Sequence of chain 1.C:
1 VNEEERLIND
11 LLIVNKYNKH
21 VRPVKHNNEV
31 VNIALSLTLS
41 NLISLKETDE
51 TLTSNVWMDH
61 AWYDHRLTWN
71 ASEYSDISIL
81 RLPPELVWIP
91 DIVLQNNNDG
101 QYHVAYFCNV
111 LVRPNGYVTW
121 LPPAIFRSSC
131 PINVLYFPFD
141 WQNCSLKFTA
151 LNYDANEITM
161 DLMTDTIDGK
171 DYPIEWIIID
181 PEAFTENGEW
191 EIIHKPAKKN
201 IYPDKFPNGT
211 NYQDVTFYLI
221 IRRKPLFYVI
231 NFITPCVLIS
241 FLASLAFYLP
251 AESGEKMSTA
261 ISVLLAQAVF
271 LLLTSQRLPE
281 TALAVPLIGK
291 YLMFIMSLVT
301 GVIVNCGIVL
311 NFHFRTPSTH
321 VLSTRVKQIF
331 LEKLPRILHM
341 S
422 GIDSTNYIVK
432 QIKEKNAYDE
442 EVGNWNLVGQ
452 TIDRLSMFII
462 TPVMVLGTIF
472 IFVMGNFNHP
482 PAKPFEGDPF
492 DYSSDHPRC

Binding-site contacts:
Ligand atom C7 contacts residue ASN70 of chain 1.C at 3.4 Å.
Ligand atom O5 contacts residue ASN70 of chain 1.C at 2.4 Å (h-bond).
Ligand atom C4 contacts residue ASN70 of chain 1.C at 4.2 Å.
Ligand atom O7 contacts residue ASN70 of chain 1.C at 3.2 Å (h-bond).
Ligand atom C3 contacts residue ASN70 of chain 1.C at 3.8 Å.
Ligand atom C2 contacts residue ASN70 of chain 1.C at 2.4 Å.
Ligand atom N2 contacts residue ASN70 of chain 1.C at 2.9 Å (h-bond).
Ligand atom C5 contacts residue ASN70 of chain 1.C at 3.7 Å.
Ligand atom C8 contacts residue ASN70 of chain 1.C at 4.1 Å.
Ligand atom C5 contacts residue SER72 of chain 1.C at 3.4 Å.
Ligand atom C6 contacts residue SER72 of chain 1.C at 3.6 Å.
Ligand atom O6 contacts residue SER72 of chain 1.C at 4.3 Å.
Ligand atom C1 contacts residue SER72 of chain 1.C at 3.4 Å.
Ligand atom O5 contacts residue SER72 of chain 1.C at 2.8 Å (h-bond).
Ligand atom C1 contacts residue ASN70 of chain 1.C at 1.4 Å.

A protein and the small-molecule ligand that binds it are described below.
Small molecule (SMILES): CC(=O)N[C@H]1[C@H](O[C@H]2[C@H](O)[C@@H](NC(C)=O)CO[C@@H]2CO)O[C@H](CO)[C@@H](O[C@@H]2O[C@H](CO[C@H]3O[C@H](CO)[C@@H](O)[C@H](O)[C@@H]3O)[C@@H](O)[C@H](O[C@H]3O[C@H](CO)[C@@H](O)[C@H](O)[C@@H]3O[C@H]3O[C@H](CO)[C@@H](O)[C@H](O)[C@@H]3O)[C@@H]2O)[C@@H]1O